Binding-site contacts:
Ligand atom N1 contacts residue PHE159 of chain 1.A at 3.4 Å.
Ligand atom C4 contacts residue LYS48 of chain 1.A at 3.7 Å.
Ligand atom C17 contacts residue PHE94 of chain 1.A at 3.8 Å (hydrophobic).
Ligand atom C2 contacts residue LYS48 of chain 1.A at 3.7 Å.
Ligand atom N3 contacts residue MET95 of chain 1.A at 2.5 Å (h-bond).
Ligand atom N1 contacts residue LYS48 of chain 1.A at 1.5 Å.
Ligand atom C3 contacts residue PHE159 of chain 1.A at 3.4 Å (hydrophobic).
Ligand atom O2 contacts residue PHE94 of chain 1.A at 3.2 Å.
Ligand atom C9 contacts residue VAL33 of chain 1.A at 3.6 Å (hydrophobic).
Ligand atom C12 contacts residue GLU93 of chain 1.A at 3.8 Å.
Ligand atom C5 contacts residue PHE159 of chain 1.A at 3.4 Å (hydrophobic).
Ligand atom C5 contacts residue LYS48 of chain 1.A at 2.4 Å.
Ligand atom C8 contacts residue PHE159 of chain 1.A at 3.7 Å (hydrophobic).
Ligand atom N3 contacts residue PHE94 of chain 1.A at 3.5 Å.
Ligand atom C4 contacts residue VAL33 of chain 1.A at 3.6 Å (hydrophobic).
Ligand atom N4 contacts residue TYR97 of chain 1.A at 3.7 Å.
Ligand atom N4 contacts residue THR96 of chain 1.A at 2.9 Å (h-bond).
Ligand atom C20 contacts residue ALA157 of chain 1.A at 3.7 Å (hydrophobic).
Ligand atom C17 contacts residue GLY98 of chain 1.A at 3.6 Å.
Ligand atom C17 contacts residue MET95 of chain 1.A at 3.3 Å (hydrophobic).
Ligand atom C11 contacts residue LEU147 of chain 1.A at 3.6 Å (hydrophobic).
Ligand atom O1 contacts residue TYR30 of chain 1.A at 3.3 Å.
Ligand atom C20 contacts residue TYR30 of chain 1.A at 3.7 Å (hydrophobic).
Ligand atom C9 contacts residue PHE159 of chain 1.A at 3.4 Å (hydrophobic).
Ligand atom C16 contacts residue MET95 of chain 1.A at 3.4 Å (hydrophobic).
Ligand atom N4 contacts residue MET95 of chain 1.A at 3.3 Å (h-bond).
Ligand atom C5 contacts residue VAL33 of chain 1.A at 3.6 Å (hydrophobic).
Ligand atom O3 contacts residue GLY98 of chain 1.A at 3.6 Å.
Ligand atom N4 contacts residue PHE94 of chain 1.A at 3.5 Å.
Ligand atom S1 contacts residue TYR30 of chain 1.A at 3.7 Å.
Ligand atom N4 contacts residue GLY98 of chain 1.A at 3.7 Å.
Ligand atom C12 contacts residue ALA46 of chain 1.A at 3.7 Å (hydrophobic).
Ligand atom C6 contacts residue PHE159 of chain 1.A at 3.7 Å (hydrophobic).
Ligand atom C18 contacts residue THR96 of chain 1.A at 3.4 Å.
Ligand atom C1 contacts residue LYS48 of chain 1.A at 2.5 Å.
Ligand atom C4 contacts residue PHE159 of chain 1.A at 3.4 Å (hydrophobic).
Ligand atom N2 contacts residue MET95 of chain 1.A at 3.2 Å (h-bond).
Ligand atom C1 contacts residue PHE159 of chain 1.A at 3.6 Å (hydrophobic).
Ligand atom C2 contacts residue PHE159 of chain 1.A at 3.6 Å (hydrophobic).
Ligand atom C12 contacts residue LEU147 of chain 1.A at 3.6 Å (hydrophobic).

Sequence of chain 1.A:
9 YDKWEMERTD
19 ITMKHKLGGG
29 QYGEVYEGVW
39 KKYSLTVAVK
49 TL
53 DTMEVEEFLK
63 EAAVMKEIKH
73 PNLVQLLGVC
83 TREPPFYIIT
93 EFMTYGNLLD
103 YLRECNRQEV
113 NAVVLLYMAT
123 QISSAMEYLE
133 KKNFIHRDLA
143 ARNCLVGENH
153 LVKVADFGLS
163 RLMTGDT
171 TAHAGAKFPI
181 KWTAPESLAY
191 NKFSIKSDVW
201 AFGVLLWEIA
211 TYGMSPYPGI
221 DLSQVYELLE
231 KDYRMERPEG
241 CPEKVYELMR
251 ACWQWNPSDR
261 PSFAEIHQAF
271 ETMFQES

This small molecule binds to this protein.
Small molecule (SMILES): COc1cc2ccncc2cc1-c1ccc2nc(NC(=O)NCC=O)sc2c1